Sequence of chain 1.B:
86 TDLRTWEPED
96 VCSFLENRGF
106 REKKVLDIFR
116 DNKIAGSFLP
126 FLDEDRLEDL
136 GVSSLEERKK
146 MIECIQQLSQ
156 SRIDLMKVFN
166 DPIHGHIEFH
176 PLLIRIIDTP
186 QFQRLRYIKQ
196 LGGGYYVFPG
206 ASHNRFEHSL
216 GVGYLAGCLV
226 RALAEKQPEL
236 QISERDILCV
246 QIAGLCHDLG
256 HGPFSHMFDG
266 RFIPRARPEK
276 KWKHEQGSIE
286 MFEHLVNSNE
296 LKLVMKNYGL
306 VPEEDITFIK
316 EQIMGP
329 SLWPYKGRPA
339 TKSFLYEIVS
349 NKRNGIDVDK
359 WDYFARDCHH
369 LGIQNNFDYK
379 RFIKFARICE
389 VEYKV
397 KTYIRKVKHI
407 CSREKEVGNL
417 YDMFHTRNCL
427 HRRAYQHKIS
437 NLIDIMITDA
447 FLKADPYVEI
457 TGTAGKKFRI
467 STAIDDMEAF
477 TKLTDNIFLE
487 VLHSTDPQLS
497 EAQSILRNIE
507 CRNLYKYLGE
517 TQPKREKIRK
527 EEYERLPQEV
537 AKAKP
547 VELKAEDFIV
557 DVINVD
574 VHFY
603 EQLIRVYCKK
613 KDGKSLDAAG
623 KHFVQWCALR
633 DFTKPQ

Sequence of chain 1.A:
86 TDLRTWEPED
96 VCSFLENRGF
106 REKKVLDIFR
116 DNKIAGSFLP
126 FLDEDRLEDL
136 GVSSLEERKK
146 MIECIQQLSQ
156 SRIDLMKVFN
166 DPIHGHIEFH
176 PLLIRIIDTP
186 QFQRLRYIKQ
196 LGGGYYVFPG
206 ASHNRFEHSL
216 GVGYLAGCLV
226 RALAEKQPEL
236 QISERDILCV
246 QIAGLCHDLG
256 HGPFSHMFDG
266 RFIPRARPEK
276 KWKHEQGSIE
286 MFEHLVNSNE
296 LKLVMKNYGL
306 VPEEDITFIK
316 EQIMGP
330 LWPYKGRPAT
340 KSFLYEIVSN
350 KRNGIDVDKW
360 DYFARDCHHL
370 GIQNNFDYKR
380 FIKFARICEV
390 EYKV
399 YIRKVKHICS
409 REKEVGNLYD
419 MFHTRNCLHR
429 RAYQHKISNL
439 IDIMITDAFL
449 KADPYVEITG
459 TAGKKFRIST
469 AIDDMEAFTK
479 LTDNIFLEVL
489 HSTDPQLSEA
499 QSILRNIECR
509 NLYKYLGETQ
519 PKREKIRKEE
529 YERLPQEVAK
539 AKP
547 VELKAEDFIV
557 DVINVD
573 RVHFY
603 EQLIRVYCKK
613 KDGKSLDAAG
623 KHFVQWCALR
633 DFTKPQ

This protein binds this small molecule.
Small molecule (SMILES): Nc1nc2c(ncn2[C@H]2C[C@H](O)[C@@H](CO[P](=O)(O)O[P](=O)(O)OP(=O)(O)O)O2)c(=O)[nH]1

Binding-site contacts:
Ligand atom N7 contacts residue ARG191 of chain 1.A at 3.0 Å (salt-bridge).
Ligand atom N2 contacts residue ARG508 of chain 1.B at 3.5 Å.
Ligand atom C5 contacts residue PHE164 of chain 1.A at 3.3 Å (hydrophobic).
Ligand atom C1' contacts residue VAL202 of chain 1.B at 3.2 Å (hydrophobic).
Ligand atom C8 contacts residue VAL202 of chain 1.B at 3.1 Å (hydrophobic).
Ligand atom N9 contacts residue PHE164 of chain 1.A at 3.4 Å.
Ligand atom O1A contacts residue LYS162 of chain 1.A at 2.6 Å (salt-bridge).
Ligand atom N7 contacts residue PHE164 of chain 1.A at 3.5 Å.
Ligand atom N2 contacts residue ASP183 of chain 1.A at 2.9 Å (salt-bridge).
Ligand atom O3G contacts residue ARG89 of chain 1.A at 3.3 Å (salt-bridge).
Ligand atom O1G contacts residue LYS162 of chain 1.A at 2.7 Å (salt-bridge).
Ligand atom C4 contacts residue ARG508 of chain 1.B at 3.6 Å.
Ligand atom O1B contacts residue LYS162 of chain 1.A at 2.9 Å (salt-bridge).
Ligand atom C2 contacts residue ARG508 of chain 1.B at 3.5 Å.
Ligand atom O2B contacts residue LYS434 of chain 1.B at 3.5 Å (salt-bridge).
Ligand atom O5' contacts residue LYS162 of chain 1.A at 3.4 Å (salt-bridge).
Ligand atom O4' contacts residue ARG508 of chain 1.B at 3.4 Å (salt-bridge).
Ligand atom C5 contacts residue TYR201 of chain 1.B at 3.5 Å (hydrophobic).
Ligand atom O2A contacts residue ARG508 of chain 1.B at 3.1 Å (salt-bridge).
Ligand atom C5 contacts residue ARG191 of chain 1.A at 3.5 Å.
Ligand atom O6 contacts residue GLN188 of chain 1.A at 3.1 Å (h-bond).
Ligand atom PB contacts residue LYS162 of chain 1.A at 3.5 Å.
Ligand atom N7 contacts residue TYR201 of chain 1.B at 3.1 Å (h-bond).
Ligand atom C6 contacts residue ASP183 of chain 1.A at 3.7 Å.
Ligand atom N9 contacts residue TYR201 of chain 1.B at 3.5 Å (h-bond).
Ligand atom O2G contacts residue LYS162 of chain 1.A at 2.5 Å (salt-bridge).
Ligand atom O3' contacts residue VAL163 of chain 1.A at 3.0 Å (h-bond).
Ligand atom N1 contacts residue ASP183 of chain 1.A at 2.8 Å (salt-bridge).
Ligand atom O6 contacts residue ARG191 of chain 1.A at 2.8 Å (salt-bridge).
Ligand atom PG contacts residue LYS162 of chain 1.A at 3.0 Å.
Ligand atom PA contacts residue LYS162 of chain 1.A at 3.3 Å.
Ligand atom O6 contacts residue PHE211 of chain 1.A at 3.4 Å.
Ligand atom C8 contacts residue TYR201 of chain 1.B at 3.1 Å (hydrophobic).
Ligand atom O3A contacts residue LYS162 of chain 1.A at 3.7 Å.
Ligand atom N9 contacts residue VAL202 of chain 1.B at 3.6 Å (h-bond).
Ligand atom C2 contacts residue ASP183 of chain 1.A at 3.6 Å.
Ligand atom C8 contacts residue PHE164 of chain 1.A at 3.5 Å (hydrophobic).
Ligand atom C6 contacts residue ARG191 of chain 1.A at 3.6 Å.
Ligand atom O2B contacts residue ILE435 of chain 1.B at 3.6 Å.
Ligand atom C4 contacts residue PHE164 of chain 1.A at 3.2 Å (hydrophobic).